Binding-site contacts:
Ligand atom O1 contacts residue GLY153 of chain 1.A at 3.6 Å.
Ligand atom C8 contacts residue CYS116 of chain 1.A at 1.8 Å (hydrophobic).
Ligand atom C2 contacts residue HIS238 of chain 1.A at 3.9 Å.
Ligand atom C13 contacts residue ASN207 of chain 1.A at 3.5 Å.
Ligand atom C2 contacts residue CYS116 of chain 1.A at 3.4 Å (hydrophobic).
Ligand atom C11 contacts residue PHE190 of chain 1.A at 3.4 Å (hydrophobic).
Ligand atom C20 contacts residue PRO240 of chain 1.A at 3.9 Å (hydrophobic).
Ligand atom C1 contacts residue SER313 of chain 1.A at 3.3 Å.
Ligand atom C1 contacts residue CYS116 of chain 1.A at 2.8 Å (hydrophobic).
Ligand atom C4 contacts residue TYR282 of chain 1.A at 3.8 Å (hydrophobic).
Ligand atom O5 contacts residue CYS116 of chain 1.A at 3.5 Å (h-bond).
Ligand atom C12 contacts residue TYR241 of chain 1.A at 3.9 Å (hydrophobic).
Ligand atom C8 contacts residue HIS238 of chain 1.A at 3.7 Å.
Ligand atom C4 contacts residue GLU84 of chain 1.A at 3.3 Å.
Ligand atom C6 contacts residue GLY153 of chain 1.A at 3.0 Å.
Ligand atom O5 contacts residue GLU84 of chain 1.A at 2.9 Å (salt-bridge).
Ligand atom C6 contacts residue GLY154 of chain 1.A at 3.8 Å.
Ligand atom C10 contacts residue TYR148 of chain 1.A at 3.1 Å (hydrophobic).
Ligand atom C7 contacts residue GLY154 of chain 1.A at 3.6 Å.
Ligand atom C14 contacts residue GLY154 of chain 1.A at 3.8 Å.
Ligand atom C4 contacts residue PHE190 of chain 1.A at 3.5 Å (hydrophobic).
Ligand atom C9 contacts residue GLY153 of chain 1.A at 3.3 Å.
Ligand atom O5 contacts residue ALA115 of chain 1.A at 3.4 Å.
Ligand atom C20 contacts residue TYR148 of chain 1.A at 3.7 Å (hydrophobic).
Ligand atom O2 contacts residue CYS116 of chain 1.A at 2.7 Å (h-bond).
Ligand atom O6 contacts residue CYS116 of chain 1.A at 3.4 Å (h-bond).
Ligand atom O5 contacts residue PHE190 of chain 1.A at 2.9 Å.
Ligand atom O6 contacts residue HIS238 of chain 1.A at 2.6 Å (h-bond).
Ligand atom C11 contacts residue TYR148 of chain 1.A at 3.5 Å (hydrophobic).
Ligand atom C11 contacts residue SER206 of chain 1.A at 3.9 Å.
Ligand atom C21 contacts residue GLY153 of chain 1.A at 3.2 Å.
Ligand atom O2 contacts residue GLY312 of chain 1.A at 3.3 Å.
Ligand atom C21 contacts residue ILE42 of chain 1.A at 3.2 Å (hydrophobic).
Ligand atom O2 contacts residue ALA115 of chain 1.A at 3.6 Å.
Ligand atom C4 contacts residue CYS116 of chain 1.A at 2.9 Å (hydrophobic).
Ligand atom C11 contacts residue VAL201 of chain 1.A at 3.9 Å (hydrophobic).
Ligand atom O5 contacts residue SER313 of chain 1.A at 3.8 Å.
Ligand atom O2 contacts residue TYR311 of chain 1.A at 3.5 Å (h-bond).
Ligand atom C10 contacts residue PHE190 of chain 1.A at 3.1 Å (hydrophobic).
Ligand atom O2 contacts residue SER313 of chain 1.A at 2.9 Å (h-bond).

Sequence of chain 1.A:
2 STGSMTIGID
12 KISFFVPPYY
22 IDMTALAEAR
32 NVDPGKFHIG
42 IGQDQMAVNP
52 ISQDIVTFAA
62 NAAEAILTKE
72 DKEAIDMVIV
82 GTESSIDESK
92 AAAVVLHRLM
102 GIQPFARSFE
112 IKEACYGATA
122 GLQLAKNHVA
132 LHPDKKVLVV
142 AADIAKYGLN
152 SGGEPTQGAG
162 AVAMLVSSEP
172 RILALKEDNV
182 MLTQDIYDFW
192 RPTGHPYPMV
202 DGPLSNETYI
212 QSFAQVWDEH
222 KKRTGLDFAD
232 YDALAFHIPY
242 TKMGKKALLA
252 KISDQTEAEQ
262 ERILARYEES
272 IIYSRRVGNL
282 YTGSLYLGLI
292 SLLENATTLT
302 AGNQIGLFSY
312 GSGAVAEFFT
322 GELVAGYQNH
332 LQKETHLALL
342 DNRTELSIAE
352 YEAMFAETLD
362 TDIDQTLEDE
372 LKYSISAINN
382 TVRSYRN

The small molecule below binds the protein below.
Small molecule (SMILES): CC(=CC(=O)O)C=C(C)C[C@H](C)CCCC[C@@H](O)[C@H](C=O)CO